Binding-site contacts:
Ligand atom C1 contacts residue SER445 of chain 1.I at 4.1 Å.
Ligand atom C8 contacts residue PRO221 of chain 1.I at 4.4 Å (hydrophobic).
Ligand atom C4 contacts residue ASN271 of chain 1.I at 4.3 Å.
Ligand atom C7 contacts residue ASN271 of chain 1.I at 3.1 Å.
Ligand atom C5 contacts residue SER444 of chain 1.I at 3.5 Å.
Ligand atom O7 contacts residue ARG261 of chain 1.I at 4.0 Å.
Ligand atom O4 contacts residue SER444 of chain 1.I at 3.9 Å.
Ligand atom N2 contacts residue SER444 of chain 1.I at 4.3 Å.
Ligand atom C6 contacts residue ARG71 of chain 1.I at 4.4 Å.
Ligand atom O5 contacts residue ASN271 of chain 1.I at 2.4 Å (h-bond).
Ligand atom N2 contacts residue LEU270 of chain 1.I at 4.3 Å.
Ligand atom C7 contacts residue SER444 of chain 1.I at 4.4 Å.
Ligand atom C6 contacts residue GLU220 of chain 1.I at 3.5 Å.
Ligand atom C8 contacts residue SER444 of chain 1.I at 3.6 Å.
Ligand atom C2 contacts residue ASN271 of chain 1.I at 2.4 Å.
Ligand atom C5 contacts residue ASN271 of chain 1.I at 3.7 Å.
Ligand atom O6 contacts residue GLU220 of chain 1.I at 3.9 Å.
Ligand atom C3 contacts residue SER444 of chain 1.I at 3.8 Å.
Ligand atom N2 contacts residue ASN271 of chain 1.I at 2.9 Å (h-bond).
Ligand atom C8 contacts residue VAL263 of chain 1.I at 3.6 Å (hydrophobic).
Ligand atom C1 contacts residue SER444 of chain 1.I at 4.1 Å.
Ligand atom O6 contacts residue ARG71 of chain 1.I at 3.6 Å.
Ligand atom O5 contacts residue SER444 of chain 1.I at 4.2 Å.
Ligand atom C8 contacts residue ASN271 of chain 1.I at 4.3 Å.
Ligand atom N2 contacts residue CYS443 of chain 1.I at 3.8 Å.
Ligand atom O7 contacts residue ASN271 of chain 1.I at 3.0 Å (h-bond).
Ligand atom C6 contacts residue SER444 of chain 1.I at 4.5 Å.
Ligand atom N2 contacts residue ARG442 of chain 1.I at 4.1 Å.
Ligand atom C8 contacts residue LEU270 of chain 1.I at 3.6 Å (hydrophobic).
Ligand atom C7 contacts residue VAL263 of chain 1.I at 4.2 Å (hydrophobic).
Ligand atom C4 contacts residue SER444 of chain 1.I at 4.0 Å.
Ligand atom C7 contacts residue PRO221 of chain 1.I at 4.0 Å (hydrophobic).
Ligand atom O7 contacts residue PRO221 of chain 1.I at 3.4 Å.
Ligand atom C7 contacts residue LEU270 of chain 1.I at 4.2 Å (hydrophobic).
Ligand atom C3 contacts residue ASN271 of chain 1.I at 3.8 Å.
Ligand atom C8 contacts residue CYS443 of chain 1.I at 3.9 Å (hydrophobic).
Ligand atom C1 contacts residue ASN271 of chain 1.I at 1.5 Å.
Ligand atom O3 contacts residue ARG442 of chain 1.I at 4.4 Å.
Ligand atom C7 contacts residue CYS443 of chain 1.I at 4.4 Å (hydrophobic).
Ligand atom O7 contacts residue VAL263 of chain 1.I at 3.8 Å.

The small molecule below binds the protein below.
Small molecule (SMILES): CC(=O)N[C@H]1[C@H](O[C@H]2[C@H](O)[C@@H](NC(C)=O)CO[C@@H]2CO)O[C@H](CO)[C@@H](O[C@@H]2O[C@H](CO[C@H]3O[C@H](CO)[C@@H](O)[C@H](O)[C@@H]3O)[C@@H](O)[C@H](O[C@H]3O[C@H](CO)[C@@H](O)[C@H](O)[C@@H]3O)[C@@H]2O)[C@@H]1O

Sequence of chain 1.I:
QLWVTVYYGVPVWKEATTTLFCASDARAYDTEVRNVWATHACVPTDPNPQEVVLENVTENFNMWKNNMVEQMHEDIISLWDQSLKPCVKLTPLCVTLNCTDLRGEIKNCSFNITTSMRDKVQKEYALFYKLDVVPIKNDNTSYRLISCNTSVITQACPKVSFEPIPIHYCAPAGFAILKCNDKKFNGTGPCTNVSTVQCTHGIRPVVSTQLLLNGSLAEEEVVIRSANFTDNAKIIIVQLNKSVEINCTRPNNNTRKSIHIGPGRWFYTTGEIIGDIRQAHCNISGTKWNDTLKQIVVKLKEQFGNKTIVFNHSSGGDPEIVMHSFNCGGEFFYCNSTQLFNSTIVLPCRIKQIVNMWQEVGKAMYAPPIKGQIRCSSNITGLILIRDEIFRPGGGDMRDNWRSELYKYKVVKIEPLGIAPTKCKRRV